The small molecule below binds the protein below.
Small molecule (SMILES): O=c1[nH]c(=O)c2[nH]c(=O)[nH]c2[nH]1

Sequence of chain 1.B:
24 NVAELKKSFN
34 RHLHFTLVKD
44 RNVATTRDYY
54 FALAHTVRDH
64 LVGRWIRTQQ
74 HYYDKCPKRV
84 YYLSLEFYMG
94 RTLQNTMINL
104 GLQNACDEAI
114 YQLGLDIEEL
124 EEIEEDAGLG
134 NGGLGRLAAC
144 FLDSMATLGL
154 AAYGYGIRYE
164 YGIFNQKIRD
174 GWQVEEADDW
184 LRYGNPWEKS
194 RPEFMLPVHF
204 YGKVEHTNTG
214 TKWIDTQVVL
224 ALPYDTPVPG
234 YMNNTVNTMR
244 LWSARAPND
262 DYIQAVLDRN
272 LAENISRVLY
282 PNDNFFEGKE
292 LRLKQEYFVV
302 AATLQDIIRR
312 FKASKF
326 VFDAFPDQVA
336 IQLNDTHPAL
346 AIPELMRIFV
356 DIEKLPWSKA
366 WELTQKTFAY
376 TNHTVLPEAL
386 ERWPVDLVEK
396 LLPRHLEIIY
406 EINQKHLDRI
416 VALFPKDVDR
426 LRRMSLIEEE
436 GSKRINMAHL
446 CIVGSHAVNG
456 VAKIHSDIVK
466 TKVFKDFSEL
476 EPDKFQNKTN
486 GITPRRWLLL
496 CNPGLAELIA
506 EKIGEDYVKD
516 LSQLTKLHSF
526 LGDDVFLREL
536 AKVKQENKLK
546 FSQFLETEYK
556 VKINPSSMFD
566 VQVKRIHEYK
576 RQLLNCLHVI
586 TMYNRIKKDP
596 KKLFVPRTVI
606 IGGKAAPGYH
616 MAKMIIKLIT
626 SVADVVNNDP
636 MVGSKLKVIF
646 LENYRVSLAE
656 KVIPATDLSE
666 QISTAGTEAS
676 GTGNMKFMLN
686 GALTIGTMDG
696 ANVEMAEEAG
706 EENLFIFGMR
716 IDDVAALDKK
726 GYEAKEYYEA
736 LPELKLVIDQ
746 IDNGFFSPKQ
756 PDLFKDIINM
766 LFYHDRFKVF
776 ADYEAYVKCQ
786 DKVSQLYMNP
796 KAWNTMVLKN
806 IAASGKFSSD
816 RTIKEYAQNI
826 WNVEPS

Binding-site contacts:
Ligand atom C2 contacts residue ALA611 of chain 1.B at 4.1 Å (hydrophobic).
Ligand atom O13 contacts residue TYR614 of chain 1.B at 3.9 Å.
Ligand atom O11 contacts residue ASN283 of chain 1.B at 3.7 Å.
Ligand atom O11 contacts residue ALA611 of chain 1.B at 4.4 Å.
Ligand atom O11 contacts residue GLY613 of chain 1.B at 3.1 Å.
Ligand atom C8 contacts residue TYR614 of chain 1.B at 3.4 Å (hydrophobic).
Ligand atom C2 contacts residue ASN283 of chain 1.B at 3.8 Å.
Ligand atom C4 contacts residue GLY613 of chain 1.B at 4.4 Å.
Ligand atom C2 contacts residue PHE286 of chain 1.B at 3.6 Å (hydrophobic).
Ligand atom N1 contacts residue ASN283 of chain 1.B at 3.0 Å (h-bond).
Ligand atom C8 contacts residue PHE286 of chain 1.B at 3.5 Å (hydrophobic).
Ligand atom N3 contacts residue PHE286 of chain 1.B at 3.5 Å.
Ligand atom C6 contacts residue PHE286 of chain 1.B at 3.4 Å (hydrophobic).
Ligand atom N9 contacts residue TYR614 of chain 1.B at 3.5 Å.
Ligand atom N1 contacts residue PHE286 of chain 1.B at 3.4 Å.
Ligand atom C6 contacts residue ASN283 of chain 1.B at 3.7 Å.
Ligand atom O11 contacts residue PHE286 of chain 1.B at 4.0 Å.
Ligand atom O24 contacts residue PHE286 of chain 1.B at 4.1 Å.
Ligand atom O13 contacts residue PHE286 of chain 1.B at 3.2 Å.
Ligand atom C6 contacts residue TYR614 of chain 1.B at 3.8 Å (hydrophobic).
Ligand atom O13 contacts residue ALA611 of chain 1.B at 3.3 Å.
Ligand atom O13 contacts residue ASP284 of chain 1.B at 4.0 Å.
Ligand atom N1 contacts residue ALA611 of chain 1.B at 3.2 Å.
Ligand atom N7 contacts residue PHE286 of chain 1.B at 3.3 Å.
Ligand atom C5 contacts residue TYR614 of chain 1.B at 3.5 Å (hydrophobic).
Ligand atom N7 contacts residue TYR614 of chain 1.B at 3.4 Å.
Ligand atom C4 contacts residue TYR614 of chain 1.B at 3.7 Å (hydrophobic).
Ligand atom N1 contacts residue TYR614 of chain 1.B at 3.9 Å.
Ligand atom C4 contacts residue PHE286 of chain 1.B at 3.6 Å (hydrophobic).
Ligand atom C2 contacts residue TYR614 of chain 1.B at 3.5 Å (hydrophobic).
Ligand atom O24 contacts residue TYR614 of chain 1.B at 3.4 Å.
Ligand atom O11 contacts residue TYR614 of chain 1.B at 3.5 Å (h-bond).
Ligand atom C6 contacts residue ALA611 of chain 1.B at 3.5 Å (hydrophobic).
Ligand atom O13 contacts residue ASN283 of chain 1.B at 3.7 Å.
Ligand atom C5 contacts residue PHE286 of chain 1.B at 3.3 Å (hydrophobic).
Ligand atom C2 contacts residue GLY613 of chain 1.B at 3.5 Å.
Ligand atom N9 contacts residue PHE286 of chain 1.B at 3.5 Å.
Ligand atom N1 contacts residue GLY613 of chain 1.B at 4.4 Å.
Ligand atom N3 contacts residue TYR614 of chain 1.B at 3.6 Å.
Ligand atom N3 contacts residue GLY613 of chain 1.B at 3.4 Å (h-bond).